Binding-site contacts:
Ligand atom CAN contacts residue HIS228 of chain 1.B at 3.5 Å.
Ligand atom CL1 contacts residue LEU50 of chain 1.B at 2.9 Å.
Ligand atom CAM contacts residue ARG98 of chain 1.B at 4.0 Å.
Ligand atom CAI contacts residue MET125 of chain 1.B at 4.1 Å (hydrophobic).
Ligand atom CAH contacts residue HIS228 of chain 1.B at 3.5 Å.
Ligand atom CAO contacts residue PHE108 of chain 1.B at 3.8 Å (hydrophobic).
Ligand atom CAN contacts residue MET125 of chain 1.B at 4.0 Å (hydrophobic).
Ligand atom OAC contacts residue GLY225 of chain 1.B at 3.9 Å.
Ligand atom CAJ contacts residue MET47 of chain 1.B at 4.0 Å (hydrophobic).
Ligand atom CAN contacts residue LEU229 of chain 1.B at 4.2 Å (hydrophobic).
Ligand atom CAI contacts residue MET92 of chain 1.B at 4.1 Å (hydrophobic).
Ligand atom CL1 contacts residue THR51 of chain 1.B at 3.8 Å.
Ligand atom CAN contacts residue GLY225 of chain 1.B at 4.0 Å.
Ligand atom NAL contacts residue MET92 of chain 1.B at 4.2 Å.
Ligand atom CAD contacts residue GLU57 of chain 1.B at 3.2 Å.
Ligand atom CAD contacts residue ALA54 of chain 1.B at 4.0 Å (hydrophobic).
Ligand atom CAE contacts residue LEU91 of chain 1.B at 3.7 Å (hydrophobic).
Ligand atom CAD contacts residue LEU50 of chain 1.B at 4.1 Å (hydrophobic).
Ligand atom CAE contacts residue PHE108 of chain 1.B at 4.1 Å (hydrophobic).
Ligand atom OAC contacts residue MET47 of chain 1.B at 3.3 Å.
Ligand atom CAH contacts residue GLY225 of chain 1.B at 3.9 Å.
Ligand atom CAG contacts residue LEU95 of chain 1.B at 4.1 Å (hydrophobic).
Ligand atom CAN contacts residue MET47 of chain 1.B at 3.9 Å (hydrophobic).
Ligand atom NAS contacts residue PHE108 of chain 1.B at 4.1 Å.
Ligand atom CAE contacts residue LEU95 of chain 1.B at 3.9 Å (hydrophobic).
Ligand atom OAC contacts residue HIS228 of chain 1.B at 2.8 Å (h-bond).
Ligand atom CAF contacts residue LEU50 of chain 1.B at 3.5 Å (hydrophobic).
Ligand atom CAM contacts residue LEU91 of chain 1.B at 4.0 Å (hydrophobic).
Ligand atom OAB contacts residue ARG98 of chain 1.B at 3.1 Å (salt-bridge).
Ligand atom CAG contacts residue PHE108 of chain 1.B at 3.7 Å (hydrophobic).
Ligand atom CAM contacts residue GLU57 of chain 1.B at 3.2 Å.
Ligand atom NAL contacts residue PHE108 of chain 1.B at 4.1 Å.
Ligand atom OAC contacts residue LEU229 of chain 1.B at 3.3 Å.
Ligand atom OAB contacts residue LEU91 of chain 1.B at 4.0 Å.
Ligand atom CAM contacts residue PHE108 of chain 1.B at 4.2 Å (hydrophobic).
Ligand atom CL1 contacts residue ALA54 of chain 1.B at 3.5 Å.
Ligand atom CAF contacts residue ALA54 of chain 1.B at 3.8 Å (hydrophobic).
Ligand atom CAP contacts residue LEU50 of chain 1.B at 4.0 Å (hydrophobic).
Ligand atom OAB contacts residue GLU57 of chain 1.B at 2.6 Å (salt-bridge).
Ligand atom CAH contacts residue MET125 of chain 1.B at 3.8 Å (hydrophobic).

Sequence of chain 1.B:
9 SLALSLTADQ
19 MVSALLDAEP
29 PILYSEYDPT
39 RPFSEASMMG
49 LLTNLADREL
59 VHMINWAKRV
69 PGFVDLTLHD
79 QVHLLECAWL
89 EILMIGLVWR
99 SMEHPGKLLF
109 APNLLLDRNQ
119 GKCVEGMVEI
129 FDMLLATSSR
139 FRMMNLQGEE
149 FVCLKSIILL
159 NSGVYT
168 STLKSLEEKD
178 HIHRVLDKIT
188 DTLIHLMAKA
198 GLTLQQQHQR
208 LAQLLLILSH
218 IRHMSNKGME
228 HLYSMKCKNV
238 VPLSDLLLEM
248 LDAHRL

The protein below binds the small molecule below.
Small molecule (SMILES): Oc1ccc(-n2nc3ccc(O)cc3c2Cl)cc1